Binding-site contacts:
Ligand atom C7 contacts residue TRP384 of chain 1.A at 4.2 Å (hydrophobic).
Ligand atom O7 contacts residue TRP384 of chain 1.A at 3.1 Å.
Ligand atom C2 contacts residue TRP384 of chain 1.A at 3.8 Å (hydrophobic).
Ligand atom O7 contacts residue ASN241 of chain 1.A at 3.2 Å (h-bond).
Ligand atom O5 contacts residue ASN241 of chain 1.A at 2.4 Å (h-bond).
Ligand atom C4 contacts residue TRP384 of chain 1.A at 4.0 Å (hydrophobic).
Ligand atom O5 contacts residue TRP384 of chain 1.A at 3.6 Å.
Ligand atom C1 contacts residue TRP384 of chain 1.A at 4.3 Å (hydrophobic).
Ligand atom O6 contacts residue LYS388 of chain 1.A at 3.2 Å.
Ligand atom O3 contacts residue TRP384 of chain 1.A at 4.3 Å.
Ligand atom O6 contacts residue ALA244 of chain 1.A at 3.4 Å.
Ligand atom C7 contacts residue ASN241 of chain 1.A at 3.2 Å.
Ligand atom C8 contacts residue ASN241 of chain 1.A at 4.4 Å.
Ligand atom C6 contacts residue ALA244 of chain 1.A at 4.5 Å (hydrophobic).
Ligand atom N2 contacts residue TRP384 of chain 1.A at 4.5 Å.
Ligand atom C3 contacts residue ASN241 of chain 1.A at 3.8 Å.
Ligand atom O5 contacts residue ALA244 of chain 1.A at 3.5 Å.
Ligand atom C1 contacts residue ALA244 of chain 1.A at 4.0 Å (hydrophobic).
Ligand atom C2 contacts residue ASN241 of chain 1.A at 2.4 Å.
Ligand atom C1 contacts residue THR243 of chain 1.A at 4.5 Å.
Ligand atom N2 contacts residue ASN241 of chain 1.A at 2.9 Å (h-bond).
Ligand atom C3 contacts residue TRP384 of chain 1.A at 4.4 Å (hydrophobic).
Ligand atom C6 contacts residue LYS388 of chain 1.A at 4.2 Å.
Ligand atom C1 contacts residue ASN241 of chain 1.A at 1.4 Å.
Ligand atom C6 contacts residue TRP384 of chain 1.A at 4.3 Å (hydrophobic).
Ligand atom C5 contacts residue TRP384 of chain 1.A at 4.2 Å (hydrophobic).
Ligand atom C5 contacts residue ASN241 of chain 1.A at 3.6 Å.
Ligand atom C5 contacts residue ALA244 of chain 1.A at 4.4 Å (hydrophobic).
Ligand atom C4 contacts residue ASN241 of chain 1.A at 4.2 Å.

Sequence of chain 1.A:
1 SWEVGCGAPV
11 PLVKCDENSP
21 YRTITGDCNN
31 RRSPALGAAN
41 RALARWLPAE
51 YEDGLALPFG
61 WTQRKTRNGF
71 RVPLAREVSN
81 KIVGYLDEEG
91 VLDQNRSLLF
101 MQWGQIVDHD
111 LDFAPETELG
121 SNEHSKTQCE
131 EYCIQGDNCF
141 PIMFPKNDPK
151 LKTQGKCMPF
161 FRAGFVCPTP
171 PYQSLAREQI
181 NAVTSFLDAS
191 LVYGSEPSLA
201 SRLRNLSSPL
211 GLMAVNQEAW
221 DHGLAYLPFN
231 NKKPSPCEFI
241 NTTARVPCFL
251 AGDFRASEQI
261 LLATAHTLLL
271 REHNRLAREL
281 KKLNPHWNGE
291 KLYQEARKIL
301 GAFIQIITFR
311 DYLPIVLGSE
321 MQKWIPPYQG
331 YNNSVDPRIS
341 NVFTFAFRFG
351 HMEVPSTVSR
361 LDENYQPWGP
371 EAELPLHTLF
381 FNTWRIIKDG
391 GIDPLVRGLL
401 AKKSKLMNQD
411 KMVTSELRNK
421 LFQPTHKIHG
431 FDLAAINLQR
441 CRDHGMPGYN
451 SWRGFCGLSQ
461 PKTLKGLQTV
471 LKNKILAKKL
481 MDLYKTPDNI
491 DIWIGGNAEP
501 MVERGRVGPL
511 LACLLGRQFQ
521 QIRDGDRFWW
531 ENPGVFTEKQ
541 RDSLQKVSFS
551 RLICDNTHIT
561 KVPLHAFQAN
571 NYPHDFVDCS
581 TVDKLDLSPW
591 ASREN

This protein binds this small molecule.
Small molecule (SMILES): CC(=O)N[C@@H]1[C@@H](O)[C@H](O)[C@@H](CO)O[C@H]1O